Binding-site contacts:
Ligand atom O4 contacts residue ASP234 of chain 6.B at 4.3 Å.
Ligand atom C8 contacts residue ASP261 of chain 6.B at 3.5 Å.
Ligand atom O5 contacts residue PHE258 of chain 6.B at 4.5 Å.
Ligand atom C3 contacts residue SER257 of chain 6.B at 4.2 Å.
Ligand atom O5 contacts residue ASN255 of chain 6.B at 2.3 Å (h-bond).
Ligand atom C2 contacts residue ASN255 of chain 6.B at 2.5 Å.
Ligand atom C7 contacts residue ASN255 of chain 6.B at 3.2 Å.
Ligand atom C4 contacts residue ASN255 of chain 6.B at 4.2 Å.
Ligand atom C1 contacts residue SER257 of chain 6.B at 4.2 Å.
Ligand atom O3 contacts residue ASP234 of chain 6.B at 3.2 Å (salt-bridge).
Ligand atom C4 contacts residue ASP234 of chain 6.B at 4.4 Å.
Ligand atom C3 contacts residue ASN255 of chain 6.B at 3.7 Å.
Ligand atom C3 contacts residue ASP234 of chain 6.B at 4.3 Å.
Ligand atom N2 contacts residue ASN255 of chain 6.B at 2.9 Å (h-bond).
Ligand atom C8 contacts residue ASN255 of chain 6.B at 4.5 Å.
Ligand atom C7 contacts residue ASP261 of chain 6.B at 4.2 Å.
Ligand atom C1 contacts residue ASN255 of chain 6.B at 1.4 Å.
Ligand atom O7 contacts residue ASN255 of chain 6.B at 3.1 Å (h-bond).
Ligand atom C5 contacts residue ASN255 of chain 6.B at 3.6 Å.
Ligand atom C6 contacts residue ARG252 of chain 6.B at 3.5 Å.
Ligand atom C6 contacts residue PHE258 of chain 6.B at 4.3 Å (hydrophobic).

This protein binds this small molecule.
Small molecule (SMILES): CC(=O)N[C@H]1[C@H](O[C@H]2[C@H](O)[C@@H](NC(C)=O)CO[C@@H]2CO[C@@H]2O[C@@H](C)[C@@H](O)[C@@H](O)[C@@H]2O)O[C@H](CO)[C@@H](O)[C@@H]1O

Sequence of chain 6.B:
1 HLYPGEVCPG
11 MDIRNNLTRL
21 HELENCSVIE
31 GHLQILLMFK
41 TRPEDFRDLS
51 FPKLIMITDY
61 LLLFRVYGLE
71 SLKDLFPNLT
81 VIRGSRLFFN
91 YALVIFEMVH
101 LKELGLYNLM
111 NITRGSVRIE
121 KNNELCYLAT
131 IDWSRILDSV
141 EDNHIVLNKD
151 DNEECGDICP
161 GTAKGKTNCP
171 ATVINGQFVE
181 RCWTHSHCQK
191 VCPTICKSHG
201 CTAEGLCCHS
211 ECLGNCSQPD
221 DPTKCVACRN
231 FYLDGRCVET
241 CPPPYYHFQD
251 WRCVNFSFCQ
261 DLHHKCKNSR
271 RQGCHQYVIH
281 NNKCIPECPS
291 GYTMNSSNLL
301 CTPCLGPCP